Binding-site contacts:
Ligand atom O7 contacts residue ASN118 of chain 2.A at 4.3 Å.
Ligand atom C5 contacts residue ASN118 of chain 2.A at 3.6 Å.
Ligand atom N2 contacts residue ASP67 of chain 2.A at 4.5 Å.
Ligand atom C2 contacts residue ASN118 of chain 2.A at 2.4 Å.
Ligand atom N2 contacts residue ASN118 of chain 2.A at 2.9 Å (h-bond).
Ligand atom C8 contacts residue ASP67 of chain 2.A at 3.3 Å.
Ligand atom O5 contacts residue ASN118 of chain 2.A at 2.4 Å (h-bond).
Ligand atom C6 contacts residue THR120 of chain 2.A at 3.4 Å.
Ligand atom C7 contacts residue ASP67 of chain 2.A at 3.3 Å.
Ligand atom C1 contacts residue THR89 of chain 2.A at 4.2 Å.
Ligand atom C7 contacts residue TYR90 of chain 2.A at 4.2 Å (hydrophobic).
Ligand atom N2 contacts residue TYR90 of chain 2.A at 4.2 Å.
Ligand atom C7 contacts residue ASN118 of chain 2.A at 3.4 Å.
Ligand atom C3 contacts residue ASN118 of chain 2.A at 3.8 Å.
Ligand atom O5 contacts residue PHE119 of chain 2.A at 4.1 Å.
Ligand atom O6 contacts residue THR120 of chain 2.A at 3.1 Å (h-bond).
Ligand atom C8 contacts residue SER66 of chain 2.A at 3.3 Å.
Ligand atom C5 contacts residue THR120 of chain 2.A at 4.0 Å.
Ligand atom C5 contacts residue THR89 of chain 2.A at 4.5 Å.
Ligand atom C6 contacts residue PHE119 of chain 2.A at 4.2 Å (hydrophobic).
Ligand atom O5 contacts residue THR89 of chain 2.A at 4.5 Å.
Ligand atom O7 contacts residue ASP67 of chain 2.A at 2.8 Å (salt-bridge).
Ligand atom C8 contacts residue ASN118 of chain 2.A at 3.6 Å.
Ligand atom O7 contacts residue TYR90 of chain 2.A at 3.8 Å.
Ligand atom C1 contacts residue THR120 of chain 2.A at 4.4 Å.
Ligand atom O6 contacts residue THR89 of chain 2.A at 4.0 Å.
Ligand atom C1 contacts residue ASN118 of chain 2.A at 1.4 Å.
Ligand atom O5 contacts residue THR120 of chain 2.A at 3.2 Å (h-bond).
Ligand atom O6 contacts residue PHE119 of chain 2.A at 3.0 Å (h-bond).
Ligand atom C4 contacts residue ASN118 of chain 2.A at 4.2 Å.

Sequence of chain 2.A:
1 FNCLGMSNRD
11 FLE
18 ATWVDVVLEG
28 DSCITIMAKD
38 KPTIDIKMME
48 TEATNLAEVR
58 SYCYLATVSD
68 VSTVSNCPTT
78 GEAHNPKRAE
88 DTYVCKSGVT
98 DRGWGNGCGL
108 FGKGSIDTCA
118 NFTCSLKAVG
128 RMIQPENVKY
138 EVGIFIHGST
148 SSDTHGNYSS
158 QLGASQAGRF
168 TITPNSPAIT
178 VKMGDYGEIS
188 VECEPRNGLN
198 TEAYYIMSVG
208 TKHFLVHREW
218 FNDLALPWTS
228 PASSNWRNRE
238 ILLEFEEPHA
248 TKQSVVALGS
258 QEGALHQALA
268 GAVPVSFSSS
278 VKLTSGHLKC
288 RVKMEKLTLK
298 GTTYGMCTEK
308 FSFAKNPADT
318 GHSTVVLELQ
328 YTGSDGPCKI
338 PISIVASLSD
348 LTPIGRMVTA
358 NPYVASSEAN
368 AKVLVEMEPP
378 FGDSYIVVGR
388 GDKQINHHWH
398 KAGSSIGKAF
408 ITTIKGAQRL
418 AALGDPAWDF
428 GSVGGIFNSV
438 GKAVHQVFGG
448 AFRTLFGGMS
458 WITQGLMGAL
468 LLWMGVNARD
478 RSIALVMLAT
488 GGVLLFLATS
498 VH

This protein binds this small molecule.
Small molecule (SMILES): CC(=O)N[C@@H]1[C@@H](O)[C@H](O)[C@@H](CO)O[C@H]1O